Binding-site contacts:
Ligand atom C6 contacts residue TYR77 of chain 1.B at 3.6 Å (hydrophobic).
Ligand atom N3 contacts residue PHE114 of chain 1.B at 3.3 Å.
Ligand atom N4 contacts residue GLU143 of chain 1.B at 2.9 Å (salt-bridge).
Ligand atom O2 contacts residue ARG107 of chain 1.B at 3.0 Å (salt-bridge).
Ligand atom C2 contacts residue PHE114 of chain 1.B at 3.5 Å (hydrophobic).
Ligand atom O4' contacts residue ARG107 of chain 1.B at 3.6 Å.
Ligand atom OP1 contacts residue ARG107 of chain 1.B at 2.8 Å (salt-bridge).
Ligand atom C4 contacts residue TYR77 of chain 1.B at 3.5 Å (hydrophobic).
Ligand atom N7 contacts residue PHE114 of chain 1.B at 3.6 Å.
Ligand atom C1' contacts residue TRP104 of chain 1.B at 3.5 Å (hydrophobic).
Ligand atom O2 contacts residue SER145 of chain 1.B at 2.9 Å (h-bond).
Ligand atom C5 contacts residue TYR77 of chain 1.B at 3.4 Å (hydrophobic).
Ligand atom C5 contacts residue PHE112 of chain 1.B at 3.5 Å (hydrophobic).
Ligand atom O4' contacts residue PHE114 of chain 1.B at 3.3 Å.
Ligand atom O2 contacts residue PHE114 of chain 1.B at 3.6 Å.
Ligand atom N9 contacts residue PHE114 of chain 1.B at 3.3 Å.
Ligand atom O3' contacts residue ARG107 of chain 1.B at 3.6 Å.
Ligand atom O2 contacts residue ASN108 of chain 1.B at 2.9 Å (h-bond).
Ligand atom C2 contacts residue ALA106 of chain 1.B at 3.3 Å (hydrophobic).
Ligand atom C4 contacts residue PHE114 of chain 1.B at 3.2 Å (hydrophobic).
Ligand atom N1 contacts residue ALA106 of chain 1.B at 3.6 Å.
Ligand atom N3 contacts residue SER145 of chain 1.B at 3.5 Å.
Ligand atom N1 contacts residue ASN146 of chain 1.B at 3.6 Å (h-bond).
Ligand atom O2' contacts residue TRP104 of chain 1.B at 3.0 Å.
Ligand atom N3 contacts residue LEU144 of chain 1.B at 3.3 Å (h-bond).
Ligand atom O4' contacts residue PHE114 of chain 1.B at 3.3 Å.
Ligand atom C5 contacts residue GLU143 of chain 1.B at 3.5 Å.
Ligand atom O4' contacts residue TRP104 of chain 1.B at 3.0 Å (h-bond).
Ligand atom C5 contacts residue PHE114 of chain 1.B at 3.5 Å (hydrophobic).
Ligand atom O2 contacts residue ALA106 of chain 1.B at 3.2 Å.
Ligand atom C4 contacts residue GLU143 of chain 1.B at 3.6 Å.
Ligand atom O4' contacts residue PHE112 of chain 1.B at 3.4 Å.
Ligand atom C2 contacts residue ASN146 of chain 1.B at 3.2 Å.
Ligand atom C4 contacts residue PHE112 of chain 1.B at 3.6 Å (hydrophobic).
Ligand atom N3 contacts residue ASN146 of chain 1.B at 3.2 Å (h-bond).
Ligand atom N1 contacts residue SER145 of chain 1.B at 3.6 Å.
Ligand atom O2 contacts residue ASN146 of chain 1.B at 3.3 Å (h-bond).
Ligand atom C5' contacts residue TYR77 of chain 1.B at 3.4 Å (hydrophobic).
Ligand atom N4 contacts residue LEU144 of chain 1.B at 3.0 Å (h-bond).
Ligand atom C4 contacts residue LEU144 of chain 1.B at 3.6 Å (hydrophobic).

The small molecule below binds the protein below.
Small molecule (SMILES): Nc1ccn([C@@H]2O[C@H](CO[P](=O)(O)O[C@H]3[C@@H](O)[C@H](n4ccc(=O)[nH]c4=O)O[C@@H]3CO[P](=O)(O)O[C@H]3[C@@H](O)[C@H](n4cnc5c4NC=NC5N)O[C@@H]3CO[P](=O)(O)O[C@H]3[C@@H](O)[C@H](n4ccc(N)nc4=O)O[C@@H]3CO)[C@@H](O)[C@H]2O)c(=O)n1

Sequence of chain 1.B:
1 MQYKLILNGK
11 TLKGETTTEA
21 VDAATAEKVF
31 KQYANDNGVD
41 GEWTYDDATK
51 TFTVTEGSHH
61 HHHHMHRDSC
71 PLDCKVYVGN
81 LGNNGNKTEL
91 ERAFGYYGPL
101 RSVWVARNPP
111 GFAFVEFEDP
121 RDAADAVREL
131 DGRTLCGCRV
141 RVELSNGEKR